This protein binds this small molecule.
Small molecule (SMILES): Cc1cc(CCCCCCCOc2ccc(C3=NCCO3)cc2)on1

Sequence of chain 19.A:
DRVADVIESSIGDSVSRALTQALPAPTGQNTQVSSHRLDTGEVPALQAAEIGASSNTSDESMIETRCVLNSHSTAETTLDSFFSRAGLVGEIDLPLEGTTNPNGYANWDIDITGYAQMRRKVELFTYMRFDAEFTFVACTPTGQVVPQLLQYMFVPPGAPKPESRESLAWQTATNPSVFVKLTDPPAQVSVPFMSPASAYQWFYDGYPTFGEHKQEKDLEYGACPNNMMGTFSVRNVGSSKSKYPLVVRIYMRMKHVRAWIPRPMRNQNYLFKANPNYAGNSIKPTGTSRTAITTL

Sequence of chain 19.C:
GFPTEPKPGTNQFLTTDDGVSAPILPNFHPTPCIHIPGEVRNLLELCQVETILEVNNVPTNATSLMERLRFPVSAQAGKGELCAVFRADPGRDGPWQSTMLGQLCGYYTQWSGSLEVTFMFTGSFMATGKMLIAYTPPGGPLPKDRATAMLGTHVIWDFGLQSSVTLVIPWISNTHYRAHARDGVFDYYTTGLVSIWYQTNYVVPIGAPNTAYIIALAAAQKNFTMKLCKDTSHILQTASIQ

Binding-site contacts:
Ligand atom O1A contacts residue ASN228 of chain 19.A at 3.7 Å.
Ligand atom O1 contacts residue PHE233 of chain 19.A at 3.1 Å.
Ligand atom O1A contacts residue TRP203 of chain 19.A at 3.3 Å.
Ligand atom C4C contacts residue VAL192 of chain 19.A at 3.5 Å (hydrophobic).
Ligand atom C31 contacts residue PRO177 of chain 19.A at 3.9 Å (hydrophobic).
Ligand atom C5 contacts residue PHE233 of chain 19.A at 4.0 Å (hydrophobic).
Ligand atom O1 contacts residue PHE155 of chain 19.A at 3.4 Å.
Ligand atom C2C contacts residue VAL192 of chain 19.A at 3.7 Å (hydrophobic).
Ligand atom C4A contacts residue THR114 of chain 19.A at 3.5 Å.
Ligand atom C3B contacts residue TRP203 of chain 19.A at 3.1 Å (hydrophobic).
Ligand atom C5C contacts residue ILE111 of chain 19.A at 3.8 Å (hydrophobic).
Ligand atom C6C contacts residue TYR201 of chain 19.A at 3.9 Å (hydrophobic).
Ligand atom N2 contacts residue PHE233 of chain 19.A at 3.7 Å.
Ligand atom N3A contacts residue THR114 of chain 19.A at 4.0 Å.
Ligand atom C3B contacts residue ASN228 of chain 19.A at 4.0 Å.
Ligand atom C2B contacts residue TRP203 of chain 19.A at 4.0 Å (hydrophobic).
Ligand atom C31 contacts residue ILE24 of chain 19.C at 3.6 Å (hydrophobic).
Ligand atom C5B contacts residue ILE113 of chain 19.A at 3.5 Å (hydrophobic).
Ligand atom C4B contacts residue TRP203 of chain 19.A at 3.5 Å (hydrophobic).
Ligand atom C5 contacts residue PHE155 of chain 19.A at 3.9 Å (hydrophobic).
Ligand atom C31 contacts residue VAL179 of chain 19.A at 3.3 Å (hydrophobic).
Ligand atom C5A contacts residue ASN228 of chain 19.A at 4.0 Å.
Ligand atom C5B contacts residue ASP112 of chain 19.A at 4.0 Å.
Ligand atom C5A contacts residue ASP112 of chain 19.A at 4.0 Å.
Ligand atom O1B contacts residue TYR201 of chain 19.A at 3.4 Å.
Ligand atom C2C contacts residue PHE155 of chain 19.A at 3.9 Å (hydrophobic).
Ligand atom N3A contacts residue ILE113 of chain 19.A at 3.8 Å.
Ligand atom C2B contacts residue TYR201 of chain 19.A at 3.5 Å (hydrophobic).
Ligand atom C3C contacts residue PHE135 of chain 19.A at 3.8 Å (hydrophobic).
Ligand atom C4A contacts residue ASP112 of chain 19.A at 2.6 Å.
Ligand atom C2A contacts residue ASP112 of chain 19.A at 3.8 Å.
Ligand atom C4 contacts residue ILE24 of chain 19.C at 4.0 Å (hydrophobic).
Ligand atom C4C contacts residue PHE135 of chain 19.A at 3.8 Å (hydrophobic).
Ligand atom N2 contacts residue PHE155 of chain 19.A at 3.5 Å.
Ligand atom C2A contacts residue TRP203 of chain 19.A at 3.6 Å (hydrophobic).
Ligand atom C5C contacts residue PHE135 of chain 19.A at 3.5 Å (hydrophobic).
Ligand atom N3A contacts residue ASP112 of chain 19.A at 2.5 Å (salt-bridge).
Ligand atom C4B contacts residue ILE113 of chain 19.A at 4.0 Å (hydrophobic).
Ligand atom C5B contacts residue ILE111 of chain 19.A at 3.9 Å (hydrophobic).
Ligand atom C6B contacts residue ILE113 of chain 19.A at 4.0 Å (hydrophobic).

Sequence of chain 20.C:
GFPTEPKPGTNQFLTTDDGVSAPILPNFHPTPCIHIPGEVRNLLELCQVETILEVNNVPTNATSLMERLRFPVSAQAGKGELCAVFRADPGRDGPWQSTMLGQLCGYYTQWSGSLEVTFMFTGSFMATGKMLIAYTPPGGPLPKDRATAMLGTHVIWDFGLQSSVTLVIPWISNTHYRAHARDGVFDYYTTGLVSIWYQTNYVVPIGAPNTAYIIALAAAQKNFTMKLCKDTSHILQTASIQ